Binding-site contacts:
Ligand atom CA contacts residue ASP178 of chain 1.B at 3.8 Å.
Ligand atom C contacts residue PHE127 of chain 1.B at 4.4 Å (hydrophobic).
Ligand atom O2 contacts residue GLN165 of chain 1.B at 2.8 Å (h-bond).
Ligand atom O contacts residue ILE291 of chain 1.B at 3.9 Å.
Ligand atom O2 contacts residue LYS98 of chain 1.B at 3.4 Å (salt-bridge).
Ligand atom CG2 contacts residue VAL161 of chain 1.B at 4.4 Å (hydrophobic).
Ligand atom OXT contacts residue NAD1 of chain 1.F at 3.4 Å.
Ligand atom CG1 contacts residue ASP178 of chain 1.B at 3.2 Å.
Ligand atom O contacts residue PHE127 of chain 1.B at 3.5 Å.
Ligand atom C contacts residue HIS182 of chain 1.B at 3.6 Å.
Ligand atom O1 contacts residue VAL161 of chain 1.B at 3.8 Å.
Ligand atom C contacts residue LYS98 of chain 1.B at 3.9 Å.
Ligand atom O1 contacts residue ASP178 of chain 1.B at 3.3 Å (salt-bridge).
Ligand atom O contacts residue NAD1 of chain 1.F at 2.8 Å (h-bond).
Ligand atom OXT contacts residue PHE127 of chain 1.B at 4.5 Å.
Ligand atom C contacts residue NAD1 of chain 1.F at 3.3 Å.
Ligand atom CG2 contacts residue PHE241 of chain 1.B at 3.8 Å (hydrophobic).
Ligand atom OXT contacts residue HIS182 of chain 1.B at 2.7 Å (h-bond).
Ligand atom O1 contacts residue GLN165 of chain 1.B at 2.9 Å (h-bond).
Ligand atom CG2 contacts residue TYR232 of chain 1.B at 3.7 Å (hydrophobic).
Ligand atom CB contacts residue TYR232 of chain 1.B at 3.9 Å (hydrophobic).
Ligand atom CB contacts residue ASP178 of chain 1.B at 3.8 Å.
Ligand atom O2 contacts residue ASP178 of chain 1.B at 2.7 Å (salt-bridge).
Ligand atom CB contacts residue GLN165 of chain 1.B at 3.7 Å.
Ligand atom O2 contacts residue NAD1 of chain 1.F at 3.6 Å.
Ligand atom O1 contacts residue TYR232 of chain 1.B at 3.7 Å.
Ligand atom CA contacts residue NAD1 of chain 1.F at 3.6 Å.
Ligand atom CG1 contacts residue LEU179 of chain 1.B at 3.9 Å (hydrophobic).
Ligand atom O contacts residue HIS182 of chain 1.B at 3.8 Å.
Ligand atom CA contacts residue LYS98 of chain 1.B at 4.3 Å.
Ligand atom O1 contacts residue LEU168 of chain 1.B at 3.9 Å.
Ligand atom OXT contacts residue LYS98 of chain 1.B at 2.8 Å (salt-bridge).
Ligand atom OXT contacts residue ASP178 of chain 1.B at 3.8 Å.
Ligand atom CA contacts residue GLN165 of chain 1.B at 3.5 Å.
Ligand atom CG2 contacts residue GLN165 of chain 1.B at 4.1 Å.
Ligand atom CG1 contacts residue TYR232 of chain 1.B at 3.5 Å (hydrophobic).
Ligand atom C contacts residue ASP178 of chain 1.B at 4.5 Å.

A small-molecule ligand and the protein it binds are described below.
Small molecule (SMILES): CC(C)(O)[C@H](O)C(=O)O

Sequence of chain 1.B:
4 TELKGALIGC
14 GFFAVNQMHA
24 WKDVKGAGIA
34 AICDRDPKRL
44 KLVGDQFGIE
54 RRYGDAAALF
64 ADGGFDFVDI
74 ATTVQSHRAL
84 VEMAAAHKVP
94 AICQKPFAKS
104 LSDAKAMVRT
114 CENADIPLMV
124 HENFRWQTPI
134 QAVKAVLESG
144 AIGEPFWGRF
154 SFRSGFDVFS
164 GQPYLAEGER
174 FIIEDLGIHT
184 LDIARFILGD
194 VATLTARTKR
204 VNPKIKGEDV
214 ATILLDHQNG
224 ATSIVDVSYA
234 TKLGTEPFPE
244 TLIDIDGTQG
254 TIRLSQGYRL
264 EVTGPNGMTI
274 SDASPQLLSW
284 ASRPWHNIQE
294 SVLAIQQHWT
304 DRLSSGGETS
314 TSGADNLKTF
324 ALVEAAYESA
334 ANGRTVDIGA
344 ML